A protein and the small-molecule ligand that binds it are described below.
Small molecule (SMILES): CC(C)O[PH](=O)OC(C)C

Binding-site contacts:
Ligand atom C3' contacts residue ILE228 of chain 8.A at 3.3 Å (hydrophobic).
Ligand atom O3P contacts residue SER210 of chain 8.A at 2.4 Å (h-bond).
Ligand atom O3P contacts residue ARG207 of chain 8.A at 3.5 Å.
Ligand atom C3 contacts residue LEU87 of chain 8.A at 3.2 Å (hydrophobic).
Ligand atom C1 contacts residue SER210 of chain 8.A at 3.3 Å.
Ligand atom C2' contacts residue THR226 of chain 8.A at 3.4 Å.
Ligand atom C1 contacts residue HIS105 of chain 8.A at 3.9 Å.
Ligand atom P contacts residue ARG207 of chain 8.A at 4.0 Å.
Ligand atom O2P contacts residue THR226 of chain 8.A at 3.3 Å (h-bond).
Ligand atom C3' contacts residue ASN206 of chain 8.A at 4.3 Å.
Ligand atom C2 contacts residue SER210 of chain 8.A at 3.8 Å.
Ligand atom C1' contacts residue THR226 of chain 8.A at 3.1 Å.
Ligand atom C1' contacts residue ILE228 of chain 8.A at 4.0 Å (hydrophobic).
Ligand atom P contacts residue ASN206 of chain 8.A at 3.9 Å.
Ligand atom O1P contacts residue GLY208 of chain 8.A at 3.9 Å.
Ligand atom C3' contacts residue ALA227 of chain 8.A at 3.7 Å (hydrophobic).
Ligand atom O1P contacts residue SER210 of chain 8.A at 2.7 Å (h-bond).
Ligand atom C1' contacts residue SER210 of chain 8.A at 3.1 Å.
Ligand atom C3 contacts residue SER210 of chain 8.A at 3.5 Å.
Ligand atom C2' contacts residue SER210 of chain 8.A at 3.2 Å.
Ligand atom C2 contacts residue HIS105 of chain 8.A at 3.0 Å.
Ligand atom O3P contacts residue ASN206 of chain 8.A at 3.1 Å (h-bond).
Ligand atom P contacts residue SER210 of chain 8.A at 1.4 Å.
Ligand atom C1 contacts residue GLY208 of chain 8.A at 4.2 Å.
Ligand atom C2' contacts residue ALA227 of chain 8.A at 3.9 Å (hydrophobic).
Ligand atom C3 contacts residue VAL106 of chain 8.A at 4.3 Å (hydrophobic).
Ligand atom O2P contacts residue ASN206 of chain 8.A at 3.5 Å (h-bond).
Ligand atom O1P contacts residue HIS105 of chain 8.A at 4.1 Å.
Ligand atom C2' contacts residue HIS105 of chain 8.A at 3.9 Å.
Ligand atom O3P contacts residue GLY208 of chain 8.A at 2.6 Å (h-bond).
Ligand atom O3P contacts residue ASN209 of chain 8.A at 3.1 Å (h-bond).
Ligand atom C1 contacts residue ARG207 of chain 8.A at 4.1 Å.
Ligand atom P contacts residue THR226 of chain 8.A at 3.9 Å.
Ligand atom O1P contacts residue ARG207 of chain 8.A at 3.5 Å.
Ligand atom C3 contacts residue GLY208 of chain 8.A at 3.7 Å.
Ligand atom P contacts residue HIS105 of chain 8.A at 4.0 Å.
Ligand atom O2P contacts residue ARG207 of chain 8.A at 4.3 Å.
Ligand atom C1' contacts residue ALA227 of chain 8.A at 3.5 Å (hydrophobic).
Ligand atom P contacts residue GLY208 of chain 8.A at 3.8 Å.
Ligand atom O2P contacts residue SER210 of chain 8.A at 2.4 Å (h-bond).

Sequence of chain 8.A:
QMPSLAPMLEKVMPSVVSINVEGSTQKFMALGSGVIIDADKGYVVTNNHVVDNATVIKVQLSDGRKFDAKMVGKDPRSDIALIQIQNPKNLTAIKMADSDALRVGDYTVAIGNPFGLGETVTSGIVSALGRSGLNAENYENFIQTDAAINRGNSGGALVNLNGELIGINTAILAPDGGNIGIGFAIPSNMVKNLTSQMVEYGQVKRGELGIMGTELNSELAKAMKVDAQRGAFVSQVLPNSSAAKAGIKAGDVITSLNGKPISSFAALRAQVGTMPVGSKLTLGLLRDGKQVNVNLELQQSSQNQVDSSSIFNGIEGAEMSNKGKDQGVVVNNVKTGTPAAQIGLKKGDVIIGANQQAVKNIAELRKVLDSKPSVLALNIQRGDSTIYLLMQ